Sequence of chain 2.Q:
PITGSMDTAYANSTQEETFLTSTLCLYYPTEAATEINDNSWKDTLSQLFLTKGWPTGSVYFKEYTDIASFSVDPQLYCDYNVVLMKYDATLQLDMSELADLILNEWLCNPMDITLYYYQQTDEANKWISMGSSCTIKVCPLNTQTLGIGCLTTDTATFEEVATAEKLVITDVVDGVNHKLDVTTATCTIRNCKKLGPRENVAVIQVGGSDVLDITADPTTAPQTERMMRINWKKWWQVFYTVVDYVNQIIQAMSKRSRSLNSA

A protein and the small-molecule ligand that binds it are described below.
Small molecule (SMILES): CC(=O)N[C@H]1[C@H](O[C@H]2[C@H](O)[C@@H](NC(C)=O)CO[C@@H]2CO)O[C@H](CO)[C@@H](O)[C@@H]1O

Binding-site contacts:
Ligand atom N2 contacts residue ASN19 of chain 2.Q at 4.1 Å.
Ligand atom C2 contacts residue ASN19 of chain 2.Q at 3.4 Å.
Ligand atom O5 contacts residue ASN19 of chain 2.Q at 2.1 Å (h-bond).
Ligand atom O6 contacts residue ASN19 of chain 2.Q at 4.3 Å.
Ligand atom C1 contacts residue ASN19 of chain 2.Q at 1.9 Å.
Ligand atom C5 contacts residue ASN19 of chain 2.Q at 3.3 Å.
Ligand atom C3 contacts residue ASN19 of chain 2.Q at 4.4 Å.
Ligand atom C6 contacts residue ASN19 of chain 2.Q at 4.0 Å.
Ligand atom C8 contacts residue TYR17 of chain 2.Q at 4.3 Å (hydrophobic).
Ligand atom C4 contacts residue ASN19 of chain 2.Q at 4.5 Å.